Binding-site contacts:
Ligand atom C07 contacts residue ASN92 of chain 1.A at 3.3 Å.
Ligand atom O26 contacts residue MET45 of chain 1.A at 3.7 Å.
Ligand atom C09 contacts residue THR302 of chain 1.A at 3.5 Å.
Ligand atom C02 contacts residue MET123 of chain 1.A at 3.5 Å (hydrophobic).
Ligand atom C01 contacts residue MET123 of chain 1.A at 3.9 Å (hydrophobic).
Ligand atom C04 contacts residue THR302 of chain 1.A at 4.0 Å.
Ligand atom C16 contacts residue LEU298 of chain 1.A at 3.9 Å (hydrophobic).
Ligand atom C18 contacts residue TYR100 of chain 1.A at 3.9 Å (hydrophobic).
Ligand atom C07 contacts residue MET123 of chain 1.A at 3.6 Å (hydrophobic).
Ligand atom O26 contacts residue THR302 of chain 1.A at 3.3 Å.
Ligand atom C17 contacts residue LEU298 of chain 1.A at 3.7 Å (hydrophobic).
Ligand atom O20 contacts residue THR192 of chain 1.A at 3.2 Å (h-bond).
Ligand atom O21 contacts residue LEU295 of chain 1.A at 3.6 Å.
Ligand atom C14 contacts residue PHE119 of chain 1.A at 4.0 Å (hydrophobic).
Ligand atom C17 contacts residue TRP193 of chain 1.A at 3.9 Å (hydrophobic).
Ligand atom O26 contacts residue PHE44 of chain 1.A at 3.2 Å.
Ligand atom C11 contacts residue THR302 of chain 1.A at 3.6 Å.
Ligand atom O26 contacts residue HIS89 of chain 1.A at 3.0 Å (h-bond).
Ligand atom O21 contacts residue ARG299 of chain 1.A at 3.3 Å (salt-bridge).
Ligand atom C25 contacts residue HIS89 of chain 1.A at 3.5 Å.
Ligand atom C19 contacts residue TYR100 of chain 1.A at 3.5 Å (hydrophobic).
Ligand atom C18 contacts residue THR192 of chain 1.A at 3.8 Å.
Ligand atom C24 contacts residue GLY93 of chain 1.A at 3.7 Å.
Ligand atom C12 contacts residue ASN92 of chain 1.A at 3.9 Å.
Ligand atom C01 contacts residue PHE273 of chain 1.A at 4.0 Å (hydrophobic).
Ligand atom C04 contacts residue MET123 of chain 1.A at 3.7 Å (hydrophobic).
Ligand atom C09 contacts residue HIS89 of chain 1.A at 3.6 Å.
Ligand atom O20 contacts residue TYR100 of chain 1.A at 2.5 Å (h-bond).
Ligand atom O23 contacts residue SER41 of chain 1.A at 3.3 Å (h-bond).
Ligand atom C15 contacts residue ALA96 of chain 1.A at 3.9 Å (hydrophobic).
Ligand atom C19 contacts residue THR192 of chain 1.A at 3.8 Å.
Ligand atom C24 contacts residue SER41 of chain 1.A at 3.7 Å.
Ligand atom C22 contacts residue GLY93 of chain 1.A at 3.6 Å.
Ligand atom C07 contacts residue SER126 of chain 1.A at 3.8 Å.
Ligand atom C14 contacts residue MET123 of chain 1.A at 3.5 Å (hydrophobic).
Ligand atom O08 contacts residue GLN305 of chain 1.A at 3.4 Å.
Ligand atom C10 contacts residue THR302 of chain 1.A at 3.4 Å.
Ligand atom C13 contacts residue MET123 of chain 1.A at 3.8 Å (hydrophobic).
Ligand atom C05 contacts residue GLN305 of chain 1.A at 3.4 Å.
Ligand atom C15 contacts residue PHE119 of chain 1.A at 3.8 Å (hydrophobic).

Sequence of chain 1.A:
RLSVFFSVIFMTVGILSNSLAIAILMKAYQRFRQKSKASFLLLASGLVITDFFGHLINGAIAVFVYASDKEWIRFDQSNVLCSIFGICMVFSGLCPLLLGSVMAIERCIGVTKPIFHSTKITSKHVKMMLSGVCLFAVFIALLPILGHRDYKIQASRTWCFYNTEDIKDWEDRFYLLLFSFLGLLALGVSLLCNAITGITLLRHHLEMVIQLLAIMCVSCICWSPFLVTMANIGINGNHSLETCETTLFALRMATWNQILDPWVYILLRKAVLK

The protein below binds the small molecule below.
Small molecule (SMILES): CCCCC[C@](C)(O)/C=C/[C@@H]1[C@@H](C/C=C\CCCC(=O)O)[C@@H](O)C[C@H]1O